Sequence of chain 1.F:
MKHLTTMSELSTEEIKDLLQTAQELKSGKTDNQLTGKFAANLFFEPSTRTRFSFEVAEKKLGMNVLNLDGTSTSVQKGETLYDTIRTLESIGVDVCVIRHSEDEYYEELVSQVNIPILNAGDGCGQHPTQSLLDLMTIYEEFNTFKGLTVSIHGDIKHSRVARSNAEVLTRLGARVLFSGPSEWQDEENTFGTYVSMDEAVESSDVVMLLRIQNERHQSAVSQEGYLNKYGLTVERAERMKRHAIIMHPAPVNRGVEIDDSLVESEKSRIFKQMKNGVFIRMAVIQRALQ

Sequence of chain 1.D:
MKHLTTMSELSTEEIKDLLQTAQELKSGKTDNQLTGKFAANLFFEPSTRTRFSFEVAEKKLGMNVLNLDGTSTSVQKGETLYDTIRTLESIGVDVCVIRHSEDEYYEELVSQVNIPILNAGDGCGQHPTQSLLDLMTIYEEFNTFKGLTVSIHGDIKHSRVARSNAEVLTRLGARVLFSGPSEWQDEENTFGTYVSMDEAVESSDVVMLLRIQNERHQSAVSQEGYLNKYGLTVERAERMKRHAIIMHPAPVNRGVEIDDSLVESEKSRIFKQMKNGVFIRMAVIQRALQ

Binding-site contacts:
Ligand atom O1P contacts residue ARG99 of chain 1.F at 2.9 Å (salt-bridge).
Ligand atom C5 contacts residue ALA250 of chain 1.F at 3.6 Å (hydrophobic).
Ligand atom O3P contacts residue ARG99 of chain 1.F at 3.3 Å (salt-bridge).
Ligand atom O5 contacts residue LYS77 of chain 1.D at 2.7 Å (salt-bridge).
Ligand atom O1 contacts residue ARG99 of chain 1.F at 2.9 Å (salt-bridge).
Ligand atom C1P contacts residue THR50 of chain 1.F at 3.8 Å.
Ligand atom O3P contacts residue THR50 of chain 1.F at 2.8 Å (h-bond).
Ligand atom P contacts residue SER47 of chain 1.F at 3.8 Å.
Ligand atom O2P contacts residue SER74 of chain 1.D at 2.8 Å (h-bond).
Ligand atom N2 contacts residue ALA250 of chain 1.F at 2.8 Å (h-bond).
Ligand atom P contacts residue THR48 of chain 1.F at 3.6 Å.
Ligand atom C4 contacts residue ARG160 of chain 1.F at 3.6 Å.
Ligand atom O1 contacts residue THR50 of chain 1.F at 3.1 Å (h-bond).
Ligand atom O1P contacts residue SER74 of chain 1.D at 3.0 Å (h-bond).
Ligand atom C2 contacts residue ALA250 of chain 1.F at 3.8 Å (hydrophobic).
Ligand atom C4 contacts residue HIS127 of chain 1.F at 3.7 Å.
Ligand atom O4 contacts residue GLN213 of chain 1.F at 3.0 Å (h-bond).
Ligand atom O2P contacts residue THR48 of chain 1.F at 2.9 Å (h-bond).
Ligand atom O2P contacts residue ARG49 of chain 1.F at 2.9 Å (salt-bridge).
Ligand atom C5 contacts residue GLN213 of chain 1.F at 3.7 Å.
Ligand atom O3 contacts residue ARG160 of chain 1.F at 2.9 Å (salt-bridge).
Ligand atom C5 contacts residue ARG211 of chain 1.F at 3.5 Å.
Ligand atom P contacts residue SER74 of chain 1.D at 3.5 Å.
Ligand atom O1P contacts residue LYS77 of chain 1.D at 2.7 Å (salt-bridge).
Ligand atom P contacts residue ARG99 of chain 1.F at 3.7 Å.
Ligand atom C3 contacts residue ALA250 of chain 1.F at 3.7 Å (hydrophobic).
Ligand atom O3P contacts residue THR48 of chain 1.F at 3.4 Å (h-bond).
Ligand atom O2 contacts residue ARG160 of chain 1.F at 2.8 Å (salt-bridge).
Ligand atom O5 contacts residue ARG211 of chain 1.F at 2.8 Å (salt-bridge).
Ligand atom O4 contacts residue ARG211 of chain 1.F at 2.8 Å (salt-bridge).
Ligand atom C1P contacts residue ARG49 of chain 1.F at 3.4 Å.
Ligand atom O1P contacts residue SER47 of chain 1.F at 3.6 Å.
Ligand atom O3P contacts residue ARG49 of chain 1.F at 3.6 Å (salt-bridge).
Ligand atom O1 contacts residue HIS127 of chain 1.F at 3.0 Å (h-bond).
Ligand atom O2 contacts residue HIS127 of chain 1.F at 3.7 Å.
Ligand atom O3 contacts residue LYS77 of chain 1.D at 3.1 Å (salt-bridge).
Ligand atom O3 contacts residue ARG99 of chain 1.F at 3.2 Å (salt-bridge).
Ligand atom O3P contacts residue SER47 of chain 1.F at 2.7 Å (h-bond).
Ligand atom C1 contacts residue ALA250 of chain 1.F at 3.5 Å (hydrophobic).
Ligand atom C1P contacts residue ALA250 of chain 1.F at 3.3 Å (hydrophobic).

The protein below binds the small molecule below.
Small molecule (SMILES): O=C(O)C[C@H](NC(=O)CP(=O)(O)O)C(=O)O